Binding-site contacts:
Ligand atom O3 contacts residue HIS37 of chain 1.B at 3.0 Å (h-bond).
Ligand atom C6 contacts residue PRO17 of chain 1.B at 3.5 Å (hydrophobic).
Ligand atom C4 contacts residue HIS33 of chain 1.B at 3.8 Å.
Ligand atom C4 contacts residue HIS16 of chain 1.B at 3.3 Å.
Ligand atom C5 contacts residue GLY19 of chain 1.B at 4.2 Å.
Ligand atom O6 contacts residue HIS33 of chain 1.B at 4.3 Å.
Ligand atom C2 contacts residue GLY19 of chain 1.B at 4.4 Å.
Ligand atom C6 contacts residue GLY20 of chain 1.B at 4.0 Å.
Ligand atom C6 contacts residue HIS16 of chain 1.B at 4.0 Å.
Ligand atom O3 contacts residue HIS33 of chain 1.B at 4.1 Å.
Ligand atom C3 contacts residue ASP35 of chain 1.B at 3.4 Å.
Ligand atom N2 contacts residue ASP35 of chain 1.B at 4.3 Å.
Ligand atom O5 contacts residue GLY20 of chain 1.B at 3.3 Å (h-bond).
Ligand atom C5 contacts residue HIS33 of chain 1.B at 3.7 Å.
Ligand atom O4 contacts residue HIS16 of chain 1.B at 2.7 Å (h-bond).
Ligand atom O6 contacts residue VAL31 of chain 1.B at 3.8 Å.
Ligand atom C5 contacts residue HIS16 of chain 1.B at 4.3 Å.
Ligand atom C3 contacts residue HIS37 of chain 1.B at 3.8 Å.
Ligand atom C5 contacts residue GLY20 of chain 1.B at 4.2 Å.
Ligand atom C6 contacts residue TYR18 of chain 1.B at 4.4 Å (hydrophobic).
Ligand atom O6 contacts residue PRO17 of chain 1.B at 3.7 Å.
Ligand atom O6 contacts residue TYR18 of chain 1.B at 3.6 Å.
Ligand atom O4 contacts residue GLY20 of chain 1.B at 3.5 Å.
Ligand atom O6 contacts residue GLY19 of chain 1.B at 2.9 Å (h-bond).
Ligand atom O6 contacts residue ASN119 of chain 1.B at 2.6 Å (h-bond).
Ligand atom C6 contacts residue HIS33 of chain 1.B at 3.9 Å.
Ligand atom O3 contacts residue HIS16 of chain 1.B at 4.1 Å.
Ligand atom C6 contacts residue GLY19 of chain 1.B at 3.6 Å.
Ligand atom C6 contacts residue ASN119 of chain 1.B at 3.5 Å.
Ligand atom C2 contacts residue HIS37 of chain 1.B at 4.1 Å.
Ligand atom C1 contacts residue GLY20 of chain 1.B at 4.2 Å.
Ligand atom O6 contacts residue GLY20 of chain 1.B at 4.2 Å.
Ligand atom O5 contacts residue GLY19 of chain 1.B at 3.1 Å.
Ligand atom O3 contacts residue ASP35 of chain 1.B at 2.6 Å (salt-bridge).
Ligand atom C4 contacts residue HIS37 of chain 1.B at 3.8 Å.
Ligand atom C3 contacts residue HIS33 of chain 1.B at 3.8 Å.
Ligand atom C5 contacts residue ASN119 of chain 1.B at 4.1 Å.
Ligand atom C6 contacts residue VAL31 of chain 1.B at 4.2 Å (hydrophobic).
Ligand atom C1 contacts residue GLY19 of chain 1.B at 3.6 Å.
Ligand atom O4 contacts residue HIS37 of chain 1.B at 2.8 Å (h-bond).

This protein binds this small molecule.
Small molecule (SMILES): N[C@@H]1[C@@H](O)[C@@H](O)[C@@H](CO)O[C@@H]1O

Sequence of chain 1.B:
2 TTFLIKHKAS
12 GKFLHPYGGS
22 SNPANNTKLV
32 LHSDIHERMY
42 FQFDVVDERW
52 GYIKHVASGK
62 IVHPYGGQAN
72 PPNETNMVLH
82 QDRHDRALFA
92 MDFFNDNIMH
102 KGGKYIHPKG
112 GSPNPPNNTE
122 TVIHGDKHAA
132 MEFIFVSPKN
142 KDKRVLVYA